Sequence of chain 31.B:
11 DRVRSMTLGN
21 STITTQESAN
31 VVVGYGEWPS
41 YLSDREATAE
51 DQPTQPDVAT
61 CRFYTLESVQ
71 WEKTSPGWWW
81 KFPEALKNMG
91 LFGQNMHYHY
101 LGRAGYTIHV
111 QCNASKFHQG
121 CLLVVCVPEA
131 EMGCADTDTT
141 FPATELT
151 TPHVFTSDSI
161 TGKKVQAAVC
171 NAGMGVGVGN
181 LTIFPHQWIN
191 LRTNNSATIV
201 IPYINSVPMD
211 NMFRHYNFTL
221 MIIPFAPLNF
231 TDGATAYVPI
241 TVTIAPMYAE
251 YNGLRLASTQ

Binding-site contacts:
Ligand atom N1 contacts residue TRP38 of chain 31.B at 4.1 Å.
Ligand atom C8 contacts residue TRP38 of chain 31.B at 4.1 Å (hydrophobic).
Ligand atom C2 contacts residue TRP38 of chain 31.B at 4.2 Å (hydrophobic).
Ligand atom O6 contacts residue TRP38 of chain 31.B at 3.7 Å.
Ligand atom C6 contacts residue TRP38 of chain 31.B at 3.9 Å (hydrophobic).
Ligand atom N1 contacts residue LYS58 of chain 31.D at 4.0 Å.
Ligand atom O6 contacts residue LYS58 of chain 31.D at 4.2 Å.
Ligand atom N9 contacts residue TRP38 of chain 31.B at 4.4 Å.
Ligand atom N7 contacts residue TRP38 of chain 31.B at 3.7 Å.
Ligand atom C5 contacts residue TRP38 of chain 31.B at 3.9 Å (hydrophobic).
Ligand atom N3 contacts residue TRP38 of chain 31.B at 4.3 Å.
Ligand atom C4 contacts residue TRP38 of chain 31.B at 4.1 Å (hydrophobic).

This small molecule binds to this protein.
Small molecule (SMILES): Nc1nc2[nH]cnc2c(=O)[nH]1

Sequence of chain 31.D:
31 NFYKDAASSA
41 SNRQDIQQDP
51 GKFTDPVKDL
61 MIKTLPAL